Binding-site contacts:
Ligand atom C5 contacts residue ASN327 of chain 5.A at 3.7 Å.
Ligand atom C8 contacts residue ASN327 of chain 5.A at 4.1 Å.
Ligand atom C1 contacts residue SER329 of chain 5.A at 3.4 Å.
Ligand atom C3 contacts residue ASN327 of chain 5.A at 3.8 Å.
Ligand atom O7 contacts residue ASN327 of chain 5.A at 3.4 Å (h-bond).
Ligand atom C7 contacts residue ASN327 of chain 5.A at 3.4 Å.
Ligand atom N2 contacts residue ASN327 of chain 5.A at 3.0 Å (h-bond).
Ligand atom O7 contacts residue SER329 of chain 5.A at 4.0 Å.
Ligand atom O5 contacts residue SER329 of chain 5.A at 3.8 Å.
Ligand atom C4 contacts residue ASN327 of chain 5.A at 4.2 Å.
Ligand atom C1 contacts residue ASN327 of chain 5.A at 1.4 Å.
Ligand atom C2 contacts residue ASN327 of chain 5.A at 2.4 Å.
Ligand atom O5 contacts residue ASN327 of chain 5.A at 2.3 Å (h-bond).
Ligand atom C5 contacts residue SER329 of chain 5.A at 4.3 Å.

Sequence of chain 5.A:
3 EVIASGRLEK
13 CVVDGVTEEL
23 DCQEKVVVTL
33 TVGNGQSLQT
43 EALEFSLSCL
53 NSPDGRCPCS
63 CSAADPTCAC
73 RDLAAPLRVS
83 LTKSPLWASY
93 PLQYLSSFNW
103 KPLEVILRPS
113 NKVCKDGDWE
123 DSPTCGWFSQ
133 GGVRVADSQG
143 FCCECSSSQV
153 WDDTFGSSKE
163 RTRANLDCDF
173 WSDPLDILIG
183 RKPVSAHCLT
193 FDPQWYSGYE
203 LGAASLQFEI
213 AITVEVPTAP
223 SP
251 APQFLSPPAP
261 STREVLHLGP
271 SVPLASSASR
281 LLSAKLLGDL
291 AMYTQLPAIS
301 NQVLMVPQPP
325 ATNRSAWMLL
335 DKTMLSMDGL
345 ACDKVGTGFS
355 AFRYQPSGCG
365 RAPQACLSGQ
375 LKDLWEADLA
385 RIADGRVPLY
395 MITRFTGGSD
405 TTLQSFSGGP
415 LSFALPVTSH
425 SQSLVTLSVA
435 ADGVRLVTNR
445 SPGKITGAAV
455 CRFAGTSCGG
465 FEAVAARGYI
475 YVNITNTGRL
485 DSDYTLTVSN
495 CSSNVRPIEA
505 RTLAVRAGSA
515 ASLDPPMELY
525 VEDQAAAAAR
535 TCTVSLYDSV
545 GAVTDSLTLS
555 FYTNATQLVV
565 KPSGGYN

The small molecule below binds the protein below.
Small molecule (SMILES): CC(=O)N[C@@H]1[C@@H](O)[C@H](O)[C@@H](CO)O[C@H]1O